Binding-site contacts:
Ligand atom O4 contacts residue SER99 of chain 1.B at 3.1 Å (h-bond).
Ligand atom N18 contacts residue ILE151 of chain 1.B at 3.7 Å.
Ligand atom N3 contacts residue TYR283 of chain 1.B at 2.6 Å (h-bond).
Ligand atom N16 contacts residue ILE151 of chain 1.B at 3.7 Å.
Ligand atom C22 contacts residue ILE151 of chain 1.B at 3.7 Å (hydrophobic).
Ligand atom C2 contacts residue HIS259 of chain 1.B at 2.8 Å.
Ligand atom C2 contacts residue TYR283 of chain 1.B at 3.6 Å (hydrophobic).
Ligand atom C4 contacts residue TYR283 of chain 1.B at 3.1 Å (hydrophobic).
Ligand atom C4 contacts residue HIS133 of chain 1.B at 3.7 Å.
Ligand atom C14 contacts residue LEU140 of chain 1.B at 3.7 Å (hydrophobic).
Ligand atom O4 contacts residue LEU279 of chain 1.B at 3.2 Å.
Ligand atom C16 contacts residue MET158 of chain 1.B at 3.5 Å (hydrophobic).
Ligand atom C4 contacts residue LEU279 of chain 1.B at 3.5 Å (hydrophobic).
Ligand atom O4 contacts residue TYR283 of chain 1.B at 3.0 Å (h-bond).
Ligand atom C5 contacts residue SER99 of chain 1.B at 3.6 Å.
Ligand atom C22 contacts residue MET158 of chain 1.B at 3.5 Å (hydrophobic).
Ligand atom C20 contacts residue CYS95 of chain 1.B at 3.7 Å (hydrophobic).
Ligand atom C21 contacts residue ILE91 of chain 1.B at 3.5 Å (hydrophobic).
Ligand atom O2 contacts residue PHE92 of chain 1.B at 3.5 Å.
Ligand atom O13 contacts residue LEU140 of chain 1.B at 3.8 Å.
Ligand atom S1 contacts residue PHE173 of chain 1.B at 3.7 Å.
Ligand atom N3 contacts residue HIS259 of chain 1.B at 3.1 Å (h-bond).
Ligand atom C14 contacts residue MET174 of chain 1.B at 3.6 Å (hydrophobic).
Ligand atom C16 contacts residue VAL149 of chain 1.B at 3.2 Å (hydrophobic).
Ligand atom O4 contacts residue HIS133 of chain 1.B at 2.6 Å (h-bond).
Ligand atom C15 contacts residue VAL149 of chain 1.B at 3.8 Å (hydrophobic).
Ligand atom C8 contacts residue SER99 of chain 1.B at 3.3 Å.
Ligand atom C2 contacts residue LEU263 of chain 1.B at 3.5 Å (hydrophobic).
Ligand atom C22 contacts residue ILE91 of chain 1.B at 3.5 Å (hydrophobic).
Ligand atom O2 contacts residue LEU263 of chain 1.B at 2.7 Å.
Ligand atom C10 contacts residue CYS95 of chain 1.B at 3.7 Å (hydrophobic).
Ligand atom C4 contacts residue SER99 of chain 1.B at 3.7 Å.
Ligand atom C19 contacts residue GLY94 of chain 1.B at 3.3 Å.
Ligand atom N3 contacts residue LEU279 of chain 1.B at 3.6 Å.
Ligand atom C19 contacts residue CYS95 of chain 1.B at 3.5 Å (hydrophobic).
Ligand atom C11 contacts residue CYS95 of chain 1.B at 3.6 Å (hydrophobic).
Ligand atom C17 contacts residue ILE151 of chain 1.B at 3.5 Å (hydrophobic).
Ligand atom C16 contacts residue MET174 of chain 1.B at 3.6 Å (hydrophobic).
Ligand atom O2 contacts residue HIS259 of chain 1.B at 2.8 Å (h-bond).
Ligand atom C20 contacts residue GLY94 of chain 1.B at 3.5 Å.

Sequence of chain 1.B:
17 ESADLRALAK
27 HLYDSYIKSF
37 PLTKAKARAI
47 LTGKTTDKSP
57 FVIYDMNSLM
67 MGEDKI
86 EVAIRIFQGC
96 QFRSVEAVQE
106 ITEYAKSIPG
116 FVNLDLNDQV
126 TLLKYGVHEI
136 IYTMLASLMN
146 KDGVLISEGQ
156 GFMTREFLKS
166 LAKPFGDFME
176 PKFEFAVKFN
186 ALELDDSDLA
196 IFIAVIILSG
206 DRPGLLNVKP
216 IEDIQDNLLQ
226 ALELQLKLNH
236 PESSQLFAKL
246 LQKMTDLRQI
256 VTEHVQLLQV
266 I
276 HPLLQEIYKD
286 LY

A protein and the small-molecule ligand that binds it are described below.
Small molecule (SMILES): CN(CCOc1ccc(C[C@@H]2SC(=O)NC2=O)cc1)c1ccccn1